Sequence of chain 44.D:
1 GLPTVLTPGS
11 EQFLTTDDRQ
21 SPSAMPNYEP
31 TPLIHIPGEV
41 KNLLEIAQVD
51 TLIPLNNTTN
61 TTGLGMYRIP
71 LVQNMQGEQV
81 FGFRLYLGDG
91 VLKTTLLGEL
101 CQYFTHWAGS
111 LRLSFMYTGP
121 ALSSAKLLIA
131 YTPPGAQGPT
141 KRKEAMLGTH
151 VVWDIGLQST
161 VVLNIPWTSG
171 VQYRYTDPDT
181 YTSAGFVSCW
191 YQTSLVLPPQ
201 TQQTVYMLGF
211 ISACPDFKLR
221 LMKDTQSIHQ

The protein below binds the small molecule below.
Small molecule (SMILES): Nc1nc(-c2ccccc2)nc2[nH]nc(Nc3ccc(C(F)(F)F)cc3)c12

Sequence of chain 46.C:
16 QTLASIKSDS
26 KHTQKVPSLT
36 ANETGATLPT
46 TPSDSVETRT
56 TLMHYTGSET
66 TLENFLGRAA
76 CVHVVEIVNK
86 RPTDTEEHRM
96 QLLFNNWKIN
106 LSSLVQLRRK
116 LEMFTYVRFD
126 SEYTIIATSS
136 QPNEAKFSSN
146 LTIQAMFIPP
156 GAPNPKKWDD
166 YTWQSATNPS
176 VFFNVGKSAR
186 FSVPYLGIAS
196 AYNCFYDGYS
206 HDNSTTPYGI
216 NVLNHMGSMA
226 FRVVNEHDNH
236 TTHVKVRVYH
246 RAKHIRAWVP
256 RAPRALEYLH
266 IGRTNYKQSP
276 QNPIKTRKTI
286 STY

Sequence of chain 46.B:
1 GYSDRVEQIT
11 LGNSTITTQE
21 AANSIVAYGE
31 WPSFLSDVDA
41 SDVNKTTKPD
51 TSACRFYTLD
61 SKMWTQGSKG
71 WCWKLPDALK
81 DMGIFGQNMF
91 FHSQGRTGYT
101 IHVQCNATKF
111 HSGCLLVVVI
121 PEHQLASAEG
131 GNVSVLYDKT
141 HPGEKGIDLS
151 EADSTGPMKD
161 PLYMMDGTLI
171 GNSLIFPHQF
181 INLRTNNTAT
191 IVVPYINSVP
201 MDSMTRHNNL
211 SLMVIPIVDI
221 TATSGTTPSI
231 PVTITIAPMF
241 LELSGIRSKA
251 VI

Binding-site contacts:
Ligand atom F1 contacts residue SER126 of chain 46.C at 3.6 Å.
Ligand atom C13 contacts residue LEU218 of chain 46.C at 3.6 Å (hydrophobic).
Ligand atom F3 contacts residue TYR128 of chain 46.C at 3.4 Å.
Ligand atom F3 contacts residue LEU106 of chain 46.C at 3.5 Å.
Ligand atom N1 contacts residue ASN219 of chain 46.C at 3.9 Å.
Ligand atom C4 contacts residue ASN105 of chain 46.C at 3.4 Å.
Ligand atom C6 contacts residue ASN105 of chain 46.C at 3.6 Å.
Ligand atom C9 contacts residue ASN198 of chain 46.C at 3.1 Å.
Ligand atom N5 contacts residue TYR197 of chain 46.C at 3.8 Å.
Ligand atom C17 contacts residue ASN198 of chain 46.C at 3.7 Å.
Ligand atom C6 contacts residue ILE104 of chain 46.C at 3.3 Å (hydrophobic).
Ligand atom C14 contacts residue LEU218 of chain 46.C at 3.5 Å (hydrophobic).
Ligand atom F2 contacts residue MET221 of chain 46.C at 2.9 Å.
Ligand atom C13 contacts residue ASN198 of chain 46.C at 2.6 Å.
Ligand atom N5 contacts residue ASN198 of chain 46.C at 3.0 Å (h-bond).
Ligand atom C18 contacts residue ILE104 of chain 46.C at 3.9 Å (hydrophobic).
Ligand atom C11 contacts residue LEU218 of chain 46.C at 3.6 Å (hydrophobic).
Ligand atom C17 contacts residue ALA194 of chain 46.C at 3.6 Å (hydrophobic).
Ligand atom N6 contacts residue MET221 of chain 46.C at 3.2 Å.
Ligand atom C3 contacts residue TYR197 of chain 46.C at 3.8 Å (hydrophobic).
Ligand atom N6 contacts residue ASN219 of chain 46.C at 3.5 Å.
Ligand atom N4 contacts residue LEU218 of chain 46.C at 3.0 Å (h-bond).
Ligand atom F2 contacts residue TYR128 of chain 46.C at 3.4 Å.
Ligand atom F2 contacts residue ILE104 of chain 46.C at 3.4 Å.
Ligand atom N3 contacts residue ASN198 of chain 46.C at 2.3 Å (h-bond).
Ligand atom C4 contacts residue MET221 of chain 46.C at 3.7 Å (hydrophobic).
Ligand atom C6 contacts residue MET221 of chain 46.C at 3.8 Å (hydrophobic).
Ligand atom C15 contacts residue LEU218 of chain 46.C at 3.8 Å (hydrophobic).
Ligand atom C10 contacts residue LEU218 of chain 46.C at 3.4 Å (hydrophobic).
Ligand atom C15 contacts residue ASN198 of chain 46.C at 2.5 Å.
Ligand atom C1 contacts residue TYR197 of chain 46.C at 3.8 Å (hydrophobic).
Ligand atom N2 contacts residue ASN198 of chain 46.C at 3.3 Å (h-bond).
Ligand atom C15 contacts residue SER198 of chain 46.B at 3.6 Å.
Ligand atom N3 contacts residue TYR197 of chain 46.C at 3.9 Å.
Ligand atom C13 contacts residue ALA196 of chain 46.C at 3.8 Å (hydrophobic).
Ligand atom C2 contacts residue MET221 of chain 46.C at 3.8 Å (hydrophobic).
Ligand atom C12 contacts residue LEU218 of chain 46.C at 3.6 Å (hydrophobic).
Ligand atom N6 contacts residue LEU218 of chain 46.C at 3.4 Å (h-bond).
Ligand atom F3 contacts residue ILE104 of chain 46.C at 3.7 Å.
Ligand atom C15 contacts residue ALA194 of chain 46.C at 3.5 Å (hydrophobic).